Sequence of chain 1.C:
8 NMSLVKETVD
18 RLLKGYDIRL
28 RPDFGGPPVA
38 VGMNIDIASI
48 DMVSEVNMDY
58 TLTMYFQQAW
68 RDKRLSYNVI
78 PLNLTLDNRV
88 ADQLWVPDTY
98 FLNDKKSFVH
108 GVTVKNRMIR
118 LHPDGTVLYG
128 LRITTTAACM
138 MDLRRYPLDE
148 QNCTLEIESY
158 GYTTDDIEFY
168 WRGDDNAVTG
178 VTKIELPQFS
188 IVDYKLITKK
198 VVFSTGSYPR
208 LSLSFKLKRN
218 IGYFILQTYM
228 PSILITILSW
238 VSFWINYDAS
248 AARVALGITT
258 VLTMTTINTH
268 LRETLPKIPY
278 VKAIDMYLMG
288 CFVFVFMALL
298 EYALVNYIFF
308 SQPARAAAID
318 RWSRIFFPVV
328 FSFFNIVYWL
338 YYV

Binding-site contacts:
Ligand atom N contacts residue PHE200 of chain 1.C at 3.2 Å.
Ligand atom C contacts residue PHE65 of chain 1.D at 4.0 Å (hydrophobic).
Ligand atom CB contacts residue TYR157 of chain 1.C at 4.2 Å (hydrophobic).
Ligand atom N contacts residue TYR97 of chain 1.C at 3.6 Å (h-bond).
Ligand atom O contacts residue ARG67 of chain 1.D at 3.7 Å.
Ligand atom O contacts residue THR202 of chain 1.C at 2.5 Å (h-bond).
Ligand atom CB contacts residue PHE65 of chain 1.D at 4.0 Å (hydrophobic).
Ligand atom CD contacts residue PHE65 of chain 1.D at 3.6 Å (hydrophobic).
Ligand atom CB contacts residue PHE200 of chain 1.C at 4.2 Å (hydrophobic).
Ligand atom CG contacts residue THR130 of chain 1.D at 4.4 Å.
Ligand atom CG contacts residue THR202 of chain 1.C at 4.5 Å.
Ligand atom CG contacts residue TYR205 of chain 1.C at 4.1 Å (hydrophobic).
Ligand atom C contacts residue ARG67 of chain 1.D at 3.5 Å.
Ligand atom OXT contacts residue PHE65 of chain 1.D at 3.6 Å.
Ligand atom N contacts residue GLU155 of chain 1.C at 4.2 Å.
Ligand atom CG contacts residue PHE65 of chain 1.D at 3.4 Å (hydrophobic).
Ligand atom CD contacts residue TYR157 of chain 1.C at 3.6 Å (hydrophobic).
Ligand atom N contacts residue PHE65 of chain 1.D at 4.4 Å.
Ligand atom O contacts residue LEU118 of chain 1.D at 4.2 Å.
Ligand atom C contacts residue TYR205 of chain 1.C at 4.2 Å (hydrophobic).
Ligand atom O contacts residue TYR205 of chain 1.C at 3.5 Å (h-bond).
Ligand atom CD contacts residue TYR97 of chain 1.C at 3.6 Å (hydrophobic).
Ligand atom CD contacts residue TYR205 of chain 1.C at 3.4 Å (hydrophobic).
Ligand atom CD contacts residue PHE200 of chain 1.C at 4.3 Å (hydrophobic).
Ligand atom CG contacts residue TYR157 of chain 1.C at 3.6 Å (hydrophobic).
Ligand atom N contacts residue TYR205 of chain 1.C at 3.2 Å.
Ligand atom C contacts residue THR202 of chain 1.C at 3.7 Å.
Ligand atom OXT contacts residue THR202 of chain 1.C at 4.5 Å.
Ligand atom N contacts residue SER156 of chain 1.C at 4.5 Å.
Ligand atom CB contacts residue THR202 of chain 1.C at 4.2 Å.
Ligand atom OXT contacts residue THR130 of chain 1.D at 4.2 Å.
Ligand atom OXT contacts residue ARG67 of chain 1.D at 2.6 Å (salt-bridge).
Ligand atom C contacts residue THR130 of chain 1.D at 4.3 Å.
Ligand atom CB contacts residue TYR205 of chain 1.C at 3.4 Å (hydrophobic).

A protein and the small-molecule ligand that binds it are described below.
Small molecule (SMILES): NCCCC(=O)O

Sequence of chain 1.D:
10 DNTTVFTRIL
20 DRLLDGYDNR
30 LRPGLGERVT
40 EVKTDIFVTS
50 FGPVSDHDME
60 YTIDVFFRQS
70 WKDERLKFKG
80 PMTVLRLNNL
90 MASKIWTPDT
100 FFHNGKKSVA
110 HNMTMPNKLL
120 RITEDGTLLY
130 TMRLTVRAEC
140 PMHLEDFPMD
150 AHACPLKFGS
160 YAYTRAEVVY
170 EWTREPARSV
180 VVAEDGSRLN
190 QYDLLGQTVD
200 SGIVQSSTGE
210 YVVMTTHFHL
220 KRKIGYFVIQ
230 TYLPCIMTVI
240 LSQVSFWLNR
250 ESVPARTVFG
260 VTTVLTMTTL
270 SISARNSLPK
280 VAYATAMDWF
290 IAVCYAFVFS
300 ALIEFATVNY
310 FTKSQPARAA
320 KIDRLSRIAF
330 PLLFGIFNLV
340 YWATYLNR